The protein below binds the small molecule below.
Small molecule (SMILES): C=C(C)c1ccc(C)c(O)c1

Sequence of chain 1.A:
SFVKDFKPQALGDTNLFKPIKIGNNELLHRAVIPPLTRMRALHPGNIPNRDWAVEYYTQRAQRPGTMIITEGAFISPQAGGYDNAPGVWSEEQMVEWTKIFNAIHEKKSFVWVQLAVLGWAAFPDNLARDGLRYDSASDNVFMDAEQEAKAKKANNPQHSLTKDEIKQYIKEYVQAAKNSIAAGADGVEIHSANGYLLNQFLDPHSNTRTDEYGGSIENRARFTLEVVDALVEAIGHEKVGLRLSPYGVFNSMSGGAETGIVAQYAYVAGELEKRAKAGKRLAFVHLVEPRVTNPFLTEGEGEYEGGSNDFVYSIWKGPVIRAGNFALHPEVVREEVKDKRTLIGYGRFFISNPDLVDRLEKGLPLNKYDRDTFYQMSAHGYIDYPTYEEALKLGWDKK

Binding-site contacts:
Ligand atom C1 contacts residue FMN1 of chain 1.M at 3.3 Å.
Ligand atom C9 contacts residue THR38 of chain 1.A at 3.6 Å.
Ligand atom C8 contacts residue FMN1 of chain 1.M at 4.0 Å.
Ligand atom C8 contacts residue THR38 of chain 1.A at 3.1 Å.
Ligand atom C7 contacts residue PHE297 of chain 1.A at 4.2 Å (hydrophobic).
Ligand atom C6 contacts residue THR38 of chain 1.A at 4.0 Å.
Ligand atom C3 contacts residue TYR197 of chain 1.A at 3.1 Å (hydrophobic).
Ligand atom C7 contacts residue FMN1 of chain 1.M at 3.5 Å.
Ligand atom O1 contacts residue TYR197 of chain 1.A at 3.1 Å.
Ligand atom C4 contacts residue FMN1 of chain 1.M at 4.1 Å.
Ligand atom C2 contacts residue TYR197 of chain 1.A at 3.2 Å (hydrophobic).
Ligand atom C2 contacts residue FMN1 of chain 1.M at 3.4 Å.
Ligand atom C4 contacts residue TYR376 of chain 1.A at 3.4 Å (hydrophobic).
Ligand atom C9 contacts residue GLY73 of chain 1.A at 3.8 Å.
Ligand atom C1 contacts residue TYR197 of chain 1.A at 3.1 Å (hydrophobic).
Ligand atom C7 contacts residue PRO296 of chain 1.A at 4.0 Å (hydrophobic).
Ligand atom C4 contacts residue TYR197 of chain 1.A at 3.4 Å (hydrophobic).
Ligand atom C10 contacts residue LEU119 of chain 1.A at 4.2 Å (hydrophobic).
Ligand atom C7 contacts residue TYR197 of chain 1.A at 3.9 Å (hydrophobic).
Ligand atom O1 contacts residue FMN1 of chain 1.M at 3.0 Å.
Ligand atom C6 contacts residue HIS192 of chain 1.A at 3.7 Å.
Ligand atom C3 contacts residue THR38 of chain 1.A at 4.2 Å.
Ligand atom C5 contacts residue TYR197 of chain 1.A at 3.7 Å (hydrophobic).
Ligand atom C3 contacts residue TYR376 of chain 1.A at 3.4 Å (hydrophobic).
Ligand atom C9 contacts residue ALA117 of chain 1.A at 3.7 Å (hydrophobic).
Ligand atom O1 contacts residue ASN195 of chain 1.A at 2.8 Å (h-bond).
Ligand atom C6 contacts residue FMN1 of chain 1.M at 3.3 Å.
Ligand atom C10 contacts residue TYR83 of chain 1.A at 3.5 Å (hydrophobic).
Ligand atom C7 contacts residue PHE251 of chain 1.A at 3.9 Å (hydrophobic).
Ligand atom C5 contacts residue THR38 of chain 1.A at 3.1 Å.
Ligand atom C6 contacts residue TYR197 of chain 1.A at 3.4 Å (hydrophobic).
Ligand atom C7 contacts residue ASN195 of chain 1.A at 3.8 Å.
Ligand atom C4 contacts residue THR38 of chain 1.A at 3.3 Å.
Ligand atom C9 contacts residue FMN1 of chain 1.M at 3.9 Å.
Ligand atom C5 contacts residue FMN1 of chain 1.M at 3.6 Å.
Ligand atom C1 contacts residue HIS192 of chain 1.A at 3.7 Å.
Ligand atom C10 contacts residue THR38 of chain 1.A at 3.3 Å.
Ligand atom C3 contacts residue FMN1 of chain 1.M at 3.7 Å.
Ligand atom O1 contacts residue HIS192 of chain 1.A at 2.8 Å (h-bond).
Ligand atom C1 contacts residue ASN195 of chain 1.A at 4.1 Å.